Sequence of chain 1.C:
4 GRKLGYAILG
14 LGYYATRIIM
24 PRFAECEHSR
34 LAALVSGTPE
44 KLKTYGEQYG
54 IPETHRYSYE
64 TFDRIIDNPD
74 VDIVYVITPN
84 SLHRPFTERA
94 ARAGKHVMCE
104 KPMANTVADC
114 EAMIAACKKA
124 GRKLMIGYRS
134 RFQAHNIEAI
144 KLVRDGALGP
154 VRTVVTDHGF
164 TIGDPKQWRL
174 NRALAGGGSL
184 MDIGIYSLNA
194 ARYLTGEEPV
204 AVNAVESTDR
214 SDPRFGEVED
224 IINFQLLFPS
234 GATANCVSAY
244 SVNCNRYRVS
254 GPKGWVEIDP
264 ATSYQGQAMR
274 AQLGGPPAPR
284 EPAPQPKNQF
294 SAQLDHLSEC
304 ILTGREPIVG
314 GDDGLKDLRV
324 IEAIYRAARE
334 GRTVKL

Binding-site contacts:
Ligand atom O2 contacts residue THR41 of chain 1.C at 4.0 Å.
Ligand atom O2 contacts residue NDP1 of chain 1.Q at 2.5 Å (h-bond).
Ligand atom O4 contacts residue NDP1 of chain 1.Q at 4.0 Å.
Ligand atom O3 contacts residue NDP1 of chain 1.Q at 3.2 Å (h-bond).
Ligand atom O1 contacts residue TYR62 of chain 1.C at 3.8 Å.
Ligand atom O3 contacts residue THR41 of chain 1.C at 3.8 Å.
Ligand atom C1 contacts residue NDP1 of chain 1.Q at 3.6 Å.
Ligand atom O2 contacts residue GLY40 of chain 1.C at 3.6 Å.
Ligand atom C3 contacts residue NDP1 of chain 1.Q at 3.8 Å.
Ligand atom O1 contacts residue NDP1 of chain 1.Q at 4.1 Å.
Ligand atom C2 contacts residue NDP1 of chain 1.Q at 3.8 Å.
Ligand atom O2 contacts residue TYR62 of chain 1.C at 3.7 Å.
Ligand atom C5 contacts residue NDP1 of chain 1.Q at 3.6 Å.
Ligand atom C4 contacts residue NDP1 of chain 1.Q at 4.3 Å.
Ligand atom O5 contacts residue NDP1 of chain 1.Q at 4.1 Å.

The small molecule below binds the protein below.
Small molecule (SMILES): O[C@@H]1[C@@H](O)[C@H](O)OC[C@H]1O